Sequence of chain 1.D:
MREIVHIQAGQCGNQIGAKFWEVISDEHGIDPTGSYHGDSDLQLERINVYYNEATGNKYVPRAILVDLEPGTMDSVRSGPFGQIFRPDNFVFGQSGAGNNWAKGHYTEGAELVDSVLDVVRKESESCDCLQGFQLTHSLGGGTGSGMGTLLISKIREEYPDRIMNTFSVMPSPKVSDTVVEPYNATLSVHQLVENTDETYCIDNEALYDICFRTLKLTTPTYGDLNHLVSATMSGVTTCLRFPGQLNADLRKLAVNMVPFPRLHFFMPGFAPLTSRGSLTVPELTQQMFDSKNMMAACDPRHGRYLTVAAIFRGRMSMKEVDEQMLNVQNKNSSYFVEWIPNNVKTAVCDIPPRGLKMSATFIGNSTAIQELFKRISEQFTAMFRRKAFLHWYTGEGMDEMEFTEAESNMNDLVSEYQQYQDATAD

The protein below binds the small molecule below.
Small molecule (SMILES): CCCCCCC(=O)O[C@H]1CC(=O)N(C)c2cc(cc(OC)c2Cl)C/C(C)=C/C=C/[C@@H](OC)[C@@]2(O)C[C@@H](OC(=O)N2)[C@@H](C)[C@@H]2O[C@@]12C

Binding-site contacts:
Ligand atom CL33 contacts residue PHE394 of chain 1.D at 3.8 Å.
Ligand atom O29 contacts residue VAL180 of chain 1.D at 2.9 Å.
Ligand atom O41 contacts residue ASN99 of chain 1.D at 3.6 Å (h-bond).
Ligand atom C23 contacts residue VAL180 of chain 1.D at 3.9 Å (hydrophobic).
Ligand atom C9 contacts residue TRP397 of chain 1.D at 4.0 Å (hydrophobic).
Ligand atom O41 contacts residue THR178 of chain 1.D at 4.0 Å.
Ligand atom C38 contacts residue PHE394 of chain 1.D at 3.4 Å (hydrophobic).
Ligand atom C22 contacts residue TRP397 of chain 1.D at 3.4 Å (hydrophobic).
Ligand atom O18 contacts residue GLY98 of chain 1.D at 3.9 Å.
Ligand atom C27 contacts residue VAL179 of chain 1.D at 3.9 Å (hydrophobic).
Ligand atom C38 contacts residue TRP397 of chain 1.D at 3.5 Å (hydrophobic).
Ligand atom O32 contacts residue VAL179 of chain 1.D at 3.1 Å (h-bond).
Ligand atom C28 contacts residue VAL179 of chain 1.D at 3.7 Å (hydrophobic).
Ligand atom C14 contacts residue GLY98 of chain 1.D at 3.1 Å.
Ligand atom C17 contacts residue TRP397 of chain 1.D at 3.5 Å (hydrophobic).
Ligand atom C13 contacts residue TRP397 of chain 1.D at 3.8 Å (hydrophobic).
Ligand atom C24 contacts residue ASN100 of chain 1.D at 3.9 Å.
Ligand atom C17 contacts residue ASN100 of chain 1.D at 3.8 Å.
Ligand atom CL33 contacts residue VAL179 of chain 1.D at 4.0 Å.
Ligand atom O41 contacts residue GLY98 of chain 1.D at 3.7 Å.
Ligand atom O42 contacts residue GLY98 of chain 1.D at 2.7 Å (h-bond).
Ligand atom O34 contacts residue PHE394 of chain 1.D at 4.0 Å.
Ligand atom C24 contacts residue TRP397 of chain 1.D at 3.4 Å (hydrophobic).
Ligand atom N16 contacts residue GLY98 of chain 1.D at 3.2 Å (h-bond).
Ligand atom O15 contacts residue TRP397 of chain 1.D at 4.1 Å.
Ligand atom C1 contacts residue PHE394 of chain 1.D at 4.0 Å (hydrophobic).
Ligand atom O32 contacts residue THR178 of chain 1.D at 3.3 Å.
Ligand atom C6 contacts residue PHE394 of chain 1.D at 3.9 Å (hydrophobic).
Ligand atom O21 contacts residue LYS103 of chain 1.D at 2.7 Å (salt-bridge).
Ligand atom C20 contacts residue GLY98 of chain 1.D at 3.0 Å.
Ligand atom O29 contacts residue PHE394 of chain 1.D at 4.0 Å.
Ligand atom C17 contacts residue GLY98 of chain 1.D at 3.6 Å.
Ligand atom O18 contacts residue TRP397 of chain 1.D at 3.2 Å.
Ligand atom C11 contacts residue TRP397 of chain 1.D at 4.0 Å (hydrophobic).
Ligand atom C19 contacts residue GLY98 of chain 1.D at 4.0 Å.
Ligand atom O21 contacts residue TRP397 of chain 1.D at 3.6 Å.
Ligand atom O21 contacts residue ASN100 of chain 1.D at 3.2 Å (h-bond).
Ligand atom C19 contacts residue TRP397 of chain 1.D at 3.4 Å (hydrophobic).
Ligand atom C17 contacts residue LYS103 of chain 1.D at 3.8 Å.
Ligand atom O18 contacts residue ASN100 of chain 1.D at 3.5 Å (h-bond).